This protein binds this small molecule.
Small molecule (SMILES): CC(=O)N[C@@H]1[C@@H](O)[C@H](O)[C@@H](CO)O[C@H]1O

Binding-site contacts:
Ligand atom C5 contacts residue ASN134 of chain 1.A at 3.8 Å.
Ligand atom C4 contacts residue ASN134 of chain 1.A at 4.4 Å.
Ligand atom C8 contacts residue ASN134 of chain 1.A at 4.5 Å.
Ligand atom O5 contacts residue ASN134 of chain 1.A at 2.5 Å (h-bond).
Ligand atom C6 contacts residue GLY145 of chain 1.A at 4.2 Å.
Ligand atom O6 contacts residue GLY145 of chain 1.A at 3.3 Å.
Ligand atom C2 contacts residue ASN134 of chain 1.A at 2.5 Å.
Ligand atom N2 contacts residue ASN134 of chain 1.A at 3.0 Å (h-bond).
Ligand atom C3 contacts residue ASN134 of chain 1.A at 3.9 Å.
Ligand atom C1 contacts residue ASN134 of chain 1.A at 1.5 Å.
Ligand atom O7 contacts residue ASN134 of chain 1.A at 3.2 Å (h-bond).
Ligand atom C7 contacts residue ASN134 of chain 1.A at 3.3 Å.

Sequence of chain 1.A:
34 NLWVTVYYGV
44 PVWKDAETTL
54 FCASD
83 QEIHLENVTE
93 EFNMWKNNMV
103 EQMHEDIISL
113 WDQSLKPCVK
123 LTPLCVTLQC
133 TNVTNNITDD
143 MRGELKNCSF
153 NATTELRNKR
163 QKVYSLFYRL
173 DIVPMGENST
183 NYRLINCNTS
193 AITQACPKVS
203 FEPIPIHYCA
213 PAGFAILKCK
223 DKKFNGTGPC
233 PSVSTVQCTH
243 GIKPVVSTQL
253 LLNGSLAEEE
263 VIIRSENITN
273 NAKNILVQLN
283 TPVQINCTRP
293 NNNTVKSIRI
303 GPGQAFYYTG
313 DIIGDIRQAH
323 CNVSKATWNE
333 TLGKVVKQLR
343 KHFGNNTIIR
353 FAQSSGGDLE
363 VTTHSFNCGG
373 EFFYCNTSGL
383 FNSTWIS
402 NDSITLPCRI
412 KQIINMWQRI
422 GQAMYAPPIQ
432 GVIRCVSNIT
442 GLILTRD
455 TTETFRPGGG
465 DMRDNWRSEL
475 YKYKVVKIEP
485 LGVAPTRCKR